Binding-site contacts:
Ligand atom C5 contacts residue C2E1 of chain 1.Q at 3.3 Å.
Ligand atom O2A contacts residue ARG196 of chain 1.D at 3.0 Å (salt-bridge).
Ligand atom N91 contacts residue GLN193 of chain 1.D at 3.4 Å (h-bond).
Ligand atom N1 contacts residue C2E1 of chain 1.Q at 3.0 Å (h-bond).
Ligand atom O6 contacts residue C2E1 of chain 1.Q at 3.1 Å (h-bond).
Ligand atom N2 contacts residue C2E1 of chain 1.Q at 3.0 Å (h-bond).
Ligand atom C3A contacts residue ARG212 of chain 1.D at 3.5 Å.
Ligand atom O2P contacts residue ARG212 of chain 1.D at 2.7 Å (salt-bridge).
Ligand atom C6 contacts residue ARG143 of chain 1.D at 3.2 Å.
Ligand atom C6 contacts residue C2E1 of chain 1.Q at 3.1 Å.
Ligand atom C61 contacts residue PHE209 of chain 1.D at 3.0 Å (hydrophobic).
Ligand atom N31 contacts residue GLN193 of chain 1.D at 3.3 Å (h-bond).
Ligand atom N11 contacts residue ASP215 of chain 1.D at 2.9 Å (salt-bridge).
Ligand atom N7 contacts residue ARG143 of chain 1.D at 3.2 Å (salt-bridge).
Ligand atom C4 contacts residue C2E1 of chain 1.Q at 3.5 Å.
Ligand atom C2' contacts residue C2E1 of chain 1.Q at 3.5 Å.
Ligand atom O2P contacts residue ASP189 of chain 1.D at 3.4 Å.
Ligand atom N11 contacts residue PHE209 of chain 1.D at 3.4 Å (h-bond).
Ligand atom O21 contacts residue C2E1 of chain 1.Q at 2.6 Å (h-bond).
Ligand atom O61 contacts residue PHE209 of chain 1.D at 3.1 Å (h-bond).
Ligand atom C8 contacts residue C2E1 of chain 1.Q at 3.2 Å.
Ligand atom C2A contacts residue ARG212 of chain 1.D at 3.3 Å.
Ligand atom O2A contacts residue ASP189 of chain 1.D at 2.9 Å (salt-bridge).
Ligand atom N9 contacts residue C2E1 of chain 1.Q at 3.5 Å (h-bond).
Ligand atom C81 contacts residue C2E1 of chain 1.Q at 3.1 Å.
Ligand atom O61 contacts residue GLN211 of chain 1.D at 2.9 Å (h-bond).
Ligand atom N71 contacts residue C2E1 of chain 1.Q at 3.3 Å (h-bond).
Ligand atom N21 contacts residue ASP215 of chain 1.D at 2.7 Å (salt-bridge).
Ligand atom C41 contacts residue GLN193 of chain 1.D at 3.3 Å.
Ligand atom C5 contacts residue ARG143 of chain 1.D at 3.5 Å.
Ligand atom C2 contacts residue C2E1 of chain 1.Q at 3.5 Å.
Ligand atom N7 contacts residue C2E1 of chain 1.Q at 3.3 Å (h-bond).
Ligand atom C4 contacts residue ARG78 of chain 1.D at 3.5 Å.
Ligand atom O61 contacts residue TRP210 of chain 1.D at 3.4 Å.
Ligand atom O6 contacts residue ARG143 of chain 1.D at 2.4 Å (salt-bridge).
Ligand atom O4A contacts residue GLN193 of chain 1.D at 3.5 Å (h-bond).
Ligand atom N91 contacts residue C2E1 of chain 1.Q at 3.5 Å (h-bond).
Ligand atom O4' contacts residue ARG78 of chain 1.D at 3.2 Å (salt-bridge).
Ligand atom C1A contacts residue GLN193 of chain 1.D at 3.5 Å.
Ligand atom C51 contacts residue PHE209 of chain 1.D at 3.4 Å (hydrophobic).

Sequence of chain 1.D:
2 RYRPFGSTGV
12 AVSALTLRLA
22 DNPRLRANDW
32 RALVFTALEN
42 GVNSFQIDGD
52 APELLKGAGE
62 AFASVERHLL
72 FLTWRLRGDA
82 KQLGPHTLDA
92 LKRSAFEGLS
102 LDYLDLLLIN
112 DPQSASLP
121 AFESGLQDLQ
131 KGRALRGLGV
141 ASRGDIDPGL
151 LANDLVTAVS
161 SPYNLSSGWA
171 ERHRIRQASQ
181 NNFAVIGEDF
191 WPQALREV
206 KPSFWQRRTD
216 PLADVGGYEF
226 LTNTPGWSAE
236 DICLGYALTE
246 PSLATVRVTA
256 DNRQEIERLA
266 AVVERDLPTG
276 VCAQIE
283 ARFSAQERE

This protein binds this small molecule.
Small molecule (SMILES): Nc1nc2c(ncn2[C@@H]2O[C@@H]3CO[P](=O)(O)O[C@H]4[C@@H](O)[C@H](n5cnc6c(=O)[nH]c(N)nc65)O[C@@H]4CO[P](=O)(O)O[C@H]3[C@H]2O)c(=O)[nH]1